The small molecule below binds the protein below.
Small molecule (SMILES): Cc1c(C(=O)C2=C(O)C=CCC2=O)ccc2c1c(=O)n(CCc1cccc(Cl)c1)c(=O)n2C

Binding-site contacts:
Ligand atom C22 contacts residue ASN254 of chain 2.A at 3.7 Å.
Ligand atom C18 contacts residue CO1 of chain 2.B at 3.6 Å.
Ligand atom O25 contacts residue PHE396 of chain 2.A at 3.6 Å.
Ligand atom N7 contacts residue PHE396 of chain 2.A at 3.6 Å.
Ligand atom C16 contacts residue HIS280 of chain 2.A at 3.6 Å.
Ligand atom C14 contacts residue ASN395 of chain 2.A at 3.7 Å.
Ligand atom C22 contacts residue LYS393 of chain 2.A at 3.7 Å.
Ligand atom C21 contacts residue ASN254 of chain 2.A at 3.3 Å.
Ligand atom O17 contacts residue PHE391 of chain 2.A at 3.5 Å (h-bond).
Ligand atom C4 contacts residue PHE353 of chain 2.A at 3.4 Å (hydrophobic).
Ligand atom C16 contacts residue PHE391 of chain 2.A at 3.6 Å (hydrophobic).
Ligand atom C21 contacts residue SER239 of chain 2.A at 3.4 Å.
Ligand atom C3 contacts residue PHE396 of chain 2.A at 3.7 Å (hydrophobic).
Ligand atom C5 contacts residue PHE353 of chain 2.A at 3.3 Å (hydrophobic).
Ligand atom O12 contacts residue LEU399 of chain 2.A at 3.5 Å.
Ligand atom O17 contacts residue PHE353 of chain 2.A at 3.6 Å.
Ligand atom C2 contacts residue PHE353 of chain 2.A at 3.5 Å (hydrophobic).
Ligand atom O24 contacts residue VAL200 of chain 2.A at 3.7 Å.
Ligand atom C22 contacts residue SER239 of chain 2.A at 3.5 Å.
Ligand atom CL1 contacts residue GLN265 of chain 2.A at 3.3 Å.
Ligand atom C3 contacts residue GLY392 of chain 2.A at 3.6 Å.
Ligand atom C2 contacts residue PHE391 of chain 2.A at 3.4 Å (hydrophobic).
Ligand atom O24 contacts residue HIS280 of chain 2.A at 3.2 Å (h-bond).
Ligand atom C8 contacts residue PHE396 of chain 2.A at 3.7 Å (hydrophobic).
Ligand atom C28 contacts residue GLN265 of chain 2.A at 3.7 Å.
Ligand atom C19 contacts residue CO1 of chain 2.B at 3.3 Å.
Ligand atom C18 contacts residue HIS280 of chain 2.A at 3.7 Å.
Ligand atom O17 contacts residue GLU366 of chain 2.A at 3.1 Å (salt-bridge).
Ligand atom O17 contacts residue CO1 of chain 2.B at 2.0 Å.
Ligand atom C3 contacts residue PHE353 of chain 2.A at 3.6 Å (hydrophobic).
Ligand atom C6 contacts residue PHE353 of chain 2.A at 3.1 Å (hydrophobic).
Ligand atom C15 contacts residue PHE353 of chain 2.A at 3.5 Å (hydrophobic).
Ligand atom C16 contacts residue CO1 of chain 2.B at 3.1 Å.
Ligand atom O24 contacts residue CO1 of chain 2.B at 2.1 Å.
Ligand atom O24 contacts residue HIS198 of chain 2.A at 3.2 Å (h-bond).
Ligand atom O17 contacts residue HIS280 of chain 2.A at 3.0 Å (h-bond).
Ligand atom C15 contacts residue HIS280 of chain 2.A at 3.5 Å.
Ligand atom C20 contacts residue PHE391 of chain 2.A at 3.6 Å (hydrophobic).
Ligand atom C4 contacts residue PHE396 of chain 2.A at 3.5 Å (hydrophobic).
Ligand atom C1 contacts residue PHE353 of chain 2.A at 3.3 Å (hydrophobic).

Sequence of chain 2.A:
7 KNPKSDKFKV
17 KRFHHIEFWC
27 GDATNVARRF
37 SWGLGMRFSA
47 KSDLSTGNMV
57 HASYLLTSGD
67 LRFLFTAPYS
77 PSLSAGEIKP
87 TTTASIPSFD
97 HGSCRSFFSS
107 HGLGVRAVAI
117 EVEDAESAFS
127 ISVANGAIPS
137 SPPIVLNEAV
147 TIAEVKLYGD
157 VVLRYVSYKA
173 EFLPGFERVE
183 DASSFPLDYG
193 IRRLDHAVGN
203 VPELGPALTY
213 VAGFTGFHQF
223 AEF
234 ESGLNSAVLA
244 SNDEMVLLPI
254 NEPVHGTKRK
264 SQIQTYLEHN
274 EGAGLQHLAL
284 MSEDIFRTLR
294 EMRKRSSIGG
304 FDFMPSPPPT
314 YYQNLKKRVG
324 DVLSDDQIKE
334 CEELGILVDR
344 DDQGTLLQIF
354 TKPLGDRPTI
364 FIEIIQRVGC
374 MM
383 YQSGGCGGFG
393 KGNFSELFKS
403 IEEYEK